Sequence of chain 1.A:
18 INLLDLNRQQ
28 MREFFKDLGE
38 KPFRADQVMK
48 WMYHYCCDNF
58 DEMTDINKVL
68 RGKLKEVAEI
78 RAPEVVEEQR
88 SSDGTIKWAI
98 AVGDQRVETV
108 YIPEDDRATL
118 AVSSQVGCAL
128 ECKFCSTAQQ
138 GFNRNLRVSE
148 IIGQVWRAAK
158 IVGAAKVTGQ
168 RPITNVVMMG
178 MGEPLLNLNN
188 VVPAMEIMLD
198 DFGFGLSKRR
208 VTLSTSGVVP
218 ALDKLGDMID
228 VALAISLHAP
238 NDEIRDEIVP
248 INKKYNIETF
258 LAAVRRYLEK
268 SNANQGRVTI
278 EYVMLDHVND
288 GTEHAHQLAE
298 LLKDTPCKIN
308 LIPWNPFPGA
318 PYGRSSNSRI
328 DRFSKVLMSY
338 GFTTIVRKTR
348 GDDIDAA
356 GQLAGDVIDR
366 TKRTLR

Binding-site contacts:
Ligand atom C6 contacts residue GLY356 of chain 1.A at 3.7 Å.
Ligand atom N1 contacts residue TRP311 of chain 1.A at 3.5 Å.
Ligand atom C2' contacts residue SER233 of chain 1.A at 3.5 Å.
Ligand atom C2' contacts residue HIS235 of chain 1.A at 3.7 Å.
Ligand atom C2' contacts residue MET1 of chain 1.E at 3.7 Å (hydrophobic).
Ligand atom C8 contacts residue GLY356 of chain 1.A at 3.8 Å.
Ligand atom N3 contacts residue ILE309 of chain 1.A at 3.6 Å.
Ligand atom N9 contacts residue PHE131 of chain 1.A at 3.8 Å.
Ligand atom C4' contacts residue ARG344 of chain 1.A at 3.8 Å.
Ligand atom C2 contacts residue SMC355 of chain 1.A at 3.4 Å.
Ligand atom C5 contacts residue PHE131 of chain 1.A at 3.7 Å (hydrophobic).
Ligand atom O3' contacts residue SER233 of chain 1.A at 2.7 Å (h-bond).
Ligand atom N7 contacts residue PHE131 of chain 1.A at 3.4 Å.
Ligand atom O2' contacts residue PHE131 of chain 1.A at 3.4 Å.
Ligand atom N1 contacts residue SMC355 of chain 1.A at 3.2 Å (h-bond).
Ligand atom C2 contacts residue ILE309 of chain 1.A at 3.6 Å (hydrophobic).
Ligand atom C4 contacts residue SMC355 of chain 1.A at 3.8 Å.
Ligand atom N3 contacts residue VAL280 of chain 1.A at 3.7 Å.
Ligand atom C2 contacts residue ASN312 of chain 1.A at 3.5 Å.
Ligand atom N6 contacts residue TRP311 of chain 1.A at 3.1 Å (h-bond).
Ligand atom N3 contacts residue SMC355 of chain 1.A at 3.6 Å.
Ligand atom O4' contacts residue SMC355 of chain 1.A at 3.6 Å.
Ligand atom C6 contacts residue TRP311 of chain 1.A at 3.6 Å (hydrophobic).
Ligand atom C6 contacts residue SMC355 of chain 1.A at 3.3 Å.
Ligand atom N6 contacts residue ASN312 of chain 1.A at 2.8 Å (h-bond).
Ligand atom O3' contacts residue HIS235 of chain 1.A at 3.4 Å (h-bond).
Ligand atom C3' contacts residue SER233 of chain 1.A at 3.1 Å.
Ligand atom N1 contacts residue ASN312 of chain 1.A at 2.9 Å (h-bond).
Ligand atom C6 contacts residue ASN312 of chain 1.A at 3.7 Å.
Ligand atom N7 contacts residue GLY356 of chain 1.A at 3.2 Å.
Ligand atom O3' contacts residue GLU278 of chain 1.A at 3.1 Å (salt-bridge).
Ligand atom O2' contacts residue SER233 of chain 1.A at 3.1 Å (h-bond).
Ligand atom N6 contacts residue PHE131 of chain 1.A at 2.9 Å (h-bond).
Ligand atom O2' contacts residue HIS235 of chain 1.A at 2.6 Å (h-bond).
Ligand atom C8 contacts residue PHE131 of chain 1.A at 3.4 Å (hydrophobic).
Ligand atom C5 contacts residue GLY356 of chain 1.A at 3.3 Å.
Ligand atom N7 contacts residue CYS132 of chain 1.A at 3.6 Å.
Ligand atom C2 contacts residue VAL280 of chain 1.A at 3.6 Å (hydrophobic).
Ligand atom C6 contacts residue PHE131 of chain 1.A at 3.5 Å (hydrophobic).
Ligand atom C5 contacts residue SMC355 of chain 1.A at 3.6 Å.

This small molecule binds to this protein.
Small molecule (SMILES): C[C@H]1O[C@@H](n2cnc3c(N)ncnc32)[C@H](O)[C@@H]1O